Binding-site contacts:
Ligand atom C3 contacts residue GLN189 of chain 1.B at 3.6 Å.
Ligand atom C17 contacts residue MET165 of chain 1.B at 3.6 Å (hydrophobic).
Ligand atom C20 contacts residue ARG188 of chain 1.B at 3.9 Å.
Ligand atom N2 contacts residue CYS145 of chain 1.B at 3.8 Å.
Ligand atom C9 contacts residue SER144 of chain 1.B at 3.9 Å.
Ligand atom C17 contacts residue HIS164 of chain 1.B at 3.4 Å.
Ligand atom C8 contacts residue HIS163 of chain 1.B at 3.2 Å.
Ligand atom C10 contacts residue GLU166 of chain 1.B at 3.6 Å.
Ligand atom C9 contacts residue LEU141 of chain 1.B at 3.6 Å (hydrophobic).
Ligand atom N3 contacts residue LEU141 of chain 1.B at 3.9 Å.
Ligand atom C12 contacts residue ASN142 of chain 1.B at 3.9 Å.
Ligand atom N3 contacts residue SER144 of chain 1.B at 3.5 Å (h-bond).
Ligand atom C11 contacts residue ASN142 of chain 1.B at 3.8 Å.
Ligand atom C8 contacts residue MET165 of chain 1.B at 3.9 Å (hydrophobic).
Ligand atom CL contacts residue ASP187 of chain 1.B at 3.5 Å.
Ligand atom C17 contacts residue HIS41 of chain 1.B at 3.9 Å.
Ligand atom C8 contacts residue GLU166 of chain 1.B at 3.7 Å.
Ligand atom O3 contacts residue GLU166 of chain 1.B at 3.1 Å (salt-bridge).
Ligand atom O contacts residue GLU166 of chain 1.B at 3.9 Å.
Ligand atom C8 contacts residue CYS145 of chain 1.B at 3.9 Å (hydrophobic).
Ligand atom C11 contacts residue LEU141 of chain 1.B at 3.7 Å (hydrophobic).
Ligand atom CL contacts residue HIS41 of chain 1.B at 3.4 Å.
Ligand atom C19 contacts residue ARG188 of chain 1.B at 3.6 Å.
Ligand atom CL contacts residue HIS164 of chain 1.B at 3.7 Å.
Ligand atom N3 contacts residue PHE140 of chain 1.B at 3.8 Å.
Ligand atom C9 contacts residue HIS163 of chain 1.B at 3.9 Å.
Ligand atom C10 contacts residue LEU141 of chain 1.B at 3.7 Å (hydrophobic).
Ligand atom CL contacts residue MET165 of chain 1.B at 3.8 Å.
Ligand atom C6 contacts residue MET165 of chain 1.B at 3.9 Å (hydrophobic).
Ligand atom N3 contacts residue HIS163 of chain 1.B at 2.8 Å (h-bond).
Ligand atom C11 contacts residue GLU166 of chain 1.B at 3.4 Å.
Ligand atom O2 contacts residue GLN189 of chain 1.B at 3.6 Å.
Ligand atom N3 contacts residue GLU166 of chain 1.B at 3.8 Å.
Ligand atom C14 contacts residue ASN142 of chain 1.B at 3.9 Å.
Ligand atom C1 contacts residue GLU166 of chain 1.B at 3.7 Å.
Ligand atom C9 contacts residue GLU166 of chain 1.B at 3.5 Å.
Ligand atom C9 contacts residue PHE140 of chain 1.B at 3.6 Å (hydrophobic).
Ligand atom O3 contacts residue MET165 of chain 1.B at 3.3 Å.
Ligand atom C18 contacts residue MET165 of chain 1.B at 3.7 Å (hydrophobic).
Ligand atom C11 contacts residue PHE140 of chain 1.B at 3.7 Å (hydrophobic).

Sequence of chain 1.A:
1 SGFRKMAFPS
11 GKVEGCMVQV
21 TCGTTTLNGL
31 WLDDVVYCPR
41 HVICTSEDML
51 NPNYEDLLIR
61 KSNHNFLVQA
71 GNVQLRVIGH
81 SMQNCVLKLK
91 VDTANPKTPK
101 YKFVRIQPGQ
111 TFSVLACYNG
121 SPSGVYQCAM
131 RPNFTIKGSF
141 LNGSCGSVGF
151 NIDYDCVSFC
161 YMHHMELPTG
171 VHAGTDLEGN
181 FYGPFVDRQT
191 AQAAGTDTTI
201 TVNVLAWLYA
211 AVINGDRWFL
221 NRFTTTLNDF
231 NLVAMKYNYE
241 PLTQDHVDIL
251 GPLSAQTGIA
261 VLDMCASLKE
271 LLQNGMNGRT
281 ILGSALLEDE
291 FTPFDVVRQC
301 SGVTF

Sequence of chain 1.B:
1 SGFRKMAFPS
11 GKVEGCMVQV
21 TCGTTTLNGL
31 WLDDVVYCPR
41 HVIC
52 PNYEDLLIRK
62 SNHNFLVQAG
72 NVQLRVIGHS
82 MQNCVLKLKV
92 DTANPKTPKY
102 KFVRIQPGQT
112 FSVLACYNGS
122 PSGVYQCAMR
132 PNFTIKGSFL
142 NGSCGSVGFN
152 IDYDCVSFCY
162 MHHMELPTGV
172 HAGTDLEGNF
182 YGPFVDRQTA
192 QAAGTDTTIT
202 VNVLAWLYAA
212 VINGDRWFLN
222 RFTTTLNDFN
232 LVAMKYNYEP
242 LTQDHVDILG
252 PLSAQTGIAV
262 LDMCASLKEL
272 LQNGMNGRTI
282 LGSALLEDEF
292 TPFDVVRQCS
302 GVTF

A small-molecule ligand and the protein it binds are described below.
Small molecule (SMILES): COCCN(C)S(=O)(=O)N1Cc2ccc(Cl)cc2[C@H](C(=O)Nc2cncc3ccccc23)C1